Sequence of chain 1.Y:
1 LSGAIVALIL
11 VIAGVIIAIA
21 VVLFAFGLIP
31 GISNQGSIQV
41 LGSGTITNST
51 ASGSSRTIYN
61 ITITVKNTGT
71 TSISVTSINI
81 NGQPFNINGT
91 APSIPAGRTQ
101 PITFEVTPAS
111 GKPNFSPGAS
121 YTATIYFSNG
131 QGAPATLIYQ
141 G

Binding-site contacts:
Ligand atom C1 contacts residue ASN88 of chain 1.Y at 1.4 Å.
Ligand atom C8 contacts residue ILE58 of chain 1.Y at 3.5 Å (hydrophobic).
Ligand atom C1 contacts residue ILE58 of chain 1.Y at 4.4 Å (hydrophobic).
Ligand atom N2 contacts residue ILE58 of chain 1.Y at 3.3 Å.
Ligand atom C6 contacts residue ASN88 of chain 1.Y at 4.5 Å.
Ligand atom C1 contacts residue GLU105 of chain 1.Y at 3.9 Å.
Ligand atom O5 contacts residue GLU105 of chain 1.Y at 4.1 Å.
Ligand atom C8 contacts residue ARG56 of chain 1.Y at 3.8 Å.
Ligand atom N2 contacts residue ARG56 of chain 1.Y at 3.3 Å (salt-bridge).
Ligand atom O5 contacts residue ASN88 of chain 1.Y at 2.3 Å (h-bond).
Ligand atom C7 contacts residue ASN88 of chain 1.Y at 4.3 Å.
Ligand atom O7 contacts residue ILE58 of chain 1.Y at 4.5 Å.
Ligand atom C3 contacts residue ASN88 of chain 1.Y at 3.9 Å.
Ligand atom C7 contacts residue ARG56 of chain 1.Y at 4.3 Å.
Ligand atom O5 contacts residue GLY89 of chain 1.Y at 4.0 Å.
Ligand atom C5 contacts residue ASN88 of chain 1.Y at 3.6 Å.
Ligand atom C2 contacts residue ILE58 of chain 1.Y at 4.2 Å (hydrophobic).
Ligand atom C2 contacts residue ASN88 of chain 1.Y at 2.6 Å.
Ligand atom C2 contacts residue ARG56 of chain 1.Y at 3.9 Å.
Ligand atom C4 contacts residue ASN88 of chain 1.Y at 4.2 Å.
Ligand atom N2 contacts residue ASN88 of chain 1.Y at 3.1 Å (h-bond).
Ligand atom C2 contacts residue GLU105 of chain 1.Y at 4.0 Å.
Ligand atom C6 contacts residue GLY89 of chain 1.Y at 4.1 Å.
Ligand atom C1 contacts residue ARG56 of chain 1.Y at 3.4 Å.
Ligand atom C7 contacts residue ILE58 of chain 1.Y at 3.6 Å (hydrophobic).
Ligand atom O6 contacts residue GLY89 of chain 1.Y at 4.0 Å.

This small molecule binds to this protein.
Small molecule (SMILES): CC(=O)N[C@@H]1[C@@H](O)[C@H](O)[C@@H](CO)O[C@H]1O